Sequence of chain 1.A:
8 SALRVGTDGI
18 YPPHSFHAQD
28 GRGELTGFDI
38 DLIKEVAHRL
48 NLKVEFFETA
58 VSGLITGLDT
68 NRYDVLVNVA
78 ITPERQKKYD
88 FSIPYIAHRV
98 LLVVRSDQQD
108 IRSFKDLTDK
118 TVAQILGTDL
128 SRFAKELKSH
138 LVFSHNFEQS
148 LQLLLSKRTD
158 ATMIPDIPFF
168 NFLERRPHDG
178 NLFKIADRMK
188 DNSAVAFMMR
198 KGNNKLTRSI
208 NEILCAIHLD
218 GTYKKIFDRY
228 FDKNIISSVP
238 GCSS

Binding-site contacts:
Ligand atom C23 contacts residue PHE144 of chain 1.A at 3.6 Å (hydrophobic).
Ligand atom C19 contacts residue THR125 of chain 1.A at 3.5 Å.
Ligand atom C15 contacts residue LEU61 of chain 1.A at 3.8 Å (hydrophobic).
Ligand atom F01 contacts residue PRO162 of chain 1.A at 3.0 Å.
Ligand atom C07 contacts residue ARG82 of chain 1.A at 3.1 Å.
Ligand atom O03 contacts residue ALA77 of chain 1.A at 2.9 Å.
Ligand atom C22 contacts residue PRO162 of chain 1.A at 3.6 Å (hydrophobic).
Ligand atom C13 contacts residue LEU61 of chain 1.A at 3.8 Å (hydrophobic).
Ligand atom C28 contacts residue LEU61 of chain 1.A at 3.4 Å (hydrophobic).
Ligand atom C32 contacts residue THR14 of chain 1.A at 3.7 Å.
Ligand atom C08 contacts residue ASP126 of chain 1.A at 3.5 Å.
Ligand atom F02 contacts residue THR14 of chain 1.A at 2.2 Å.
Ligand atom C32 contacts residue LEU61 of chain 1.A at 3.7 Å (hydrophobic).
Ligand atom C09 contacts residue ARG82 of chain 1.A at 3.3 Å.
Ligand atom C20 contacts residue ASN75 of chain 1.A at 3.7 Å.
Ligand atom C10 contacts residue THR125 of chain 1.A at 3.8 Å.
Ligand atom F01 contacts residue PHE144 of chain 1.A at 3.1 Å.
Ligand atom C15 contacts residue VAL58 of chain 1.A at 3.5 Å (hydrophobic).
Ligand atom C17 contacts residue ASN75 of chain 1.A at 3.8 Å.
Ligand atom C11 contacts residue ARG82 of chain 1.A at 3.4 Å.
Ligand atom C34 contacts residue THR14 of chain 1.A at 3.3 Å.
Ligand atom C10 contacts residue ARG82 of chain 1.A at 3.5 Å.
Ligand atom C08 contacts residue ARG82 of chain 1.A at 3.4 Å.
Ligand atom F02 contacts residue ASP15 of chain 1.A at 3.1 Å.
Ligand atom C32 contacts residue VAL74 of chain 1.A at 3.8 Å (hydrophobic).
Ligand atom C30 contacts residue TYR18 of chain 1.A at 3.8 Å (hydrophobic).
Ligand atom C24 contacts residue LEU127 of chain 1.A at 3.4 Å (hydrophobic).
Ligand atom C31 contacts residue PHE144 of chain 1.A at 2.9 Å (hydrophobic).
Ligand atom C08 contacts residue THR125 of chain 1.A at 3.5 Å.
Ligand atom C28 contacts residue VAL74 of chain 1.A at 3.2 Å (hydrophobic).
Ligand atom C33 contacts residue PHE144 of chain 1.A at 3.4 Å (hydrophobic).
Ligand atom F02 contacts residue SER22 of chain 1.A at 3.0 Å.
Ligand atom O03 contacts residue ARG82 of chain 1.A at 3.4 Å (salt-bridge).
Ligand atom C24 contacts residue PHE144 of chain 1.A at 3.6 Å (hydrophobic).
Ligand atom C33 contacts residue ASN75 of chain 1.A at 3.8 Å.
Ligand atom C22 contacts residue LEU127 of chain 1.A at 3.0 Å (hydrophobic).
Ligand atom C16 contacts residue ALA77 of chain 1.A at 3.6 Å (hydrophobic).
Ligand atom C24 contacts residue PRO162 of chain 1.A at 3.5 Å (hydrophobic).
Ligand atom C25 contacts residue ASN75 of chain 1.A at 2.4 Å.
Ligand atom C29 contacts residue ASN75 of chain 1.A at 3.1 Å.

This small molecule binds to this protein.
Small molecule (SMILES): O=c1[nH]c2ccccc2n1C1CCN(CCCC(c2ccc(F)cc2)c2ccc(F)cc2)CC1